Sequence of chain 1.A:
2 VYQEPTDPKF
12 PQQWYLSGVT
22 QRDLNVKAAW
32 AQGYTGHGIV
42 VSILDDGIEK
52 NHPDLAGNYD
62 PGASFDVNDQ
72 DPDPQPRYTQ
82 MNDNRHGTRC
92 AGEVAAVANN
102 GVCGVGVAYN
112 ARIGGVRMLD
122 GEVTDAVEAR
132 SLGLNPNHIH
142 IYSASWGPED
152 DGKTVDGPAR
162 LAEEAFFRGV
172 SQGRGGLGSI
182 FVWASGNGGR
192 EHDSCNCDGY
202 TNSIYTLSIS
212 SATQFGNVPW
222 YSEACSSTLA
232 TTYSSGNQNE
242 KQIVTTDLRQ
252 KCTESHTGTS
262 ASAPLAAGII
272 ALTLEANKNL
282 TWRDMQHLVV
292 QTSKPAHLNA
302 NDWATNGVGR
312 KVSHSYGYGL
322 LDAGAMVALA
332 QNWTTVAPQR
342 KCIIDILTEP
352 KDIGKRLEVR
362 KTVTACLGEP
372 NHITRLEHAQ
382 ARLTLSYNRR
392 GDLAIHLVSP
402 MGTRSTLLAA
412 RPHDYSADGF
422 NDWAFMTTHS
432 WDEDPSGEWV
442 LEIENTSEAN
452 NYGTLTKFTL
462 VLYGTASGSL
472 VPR

Binding-site contacts:
Ligand atom CZ contacts residue ASP157 of chain 1.A at 3.5 Å.
Ligand atom N35 contacts residue ASP151 of chain 1.A at 3.2 Å (salt-bridge).
Ligand atom N34 contacts residue ASP199 of chain 1.A at 2.8 Å (salt-bridge).
Ligand atom CD contacts residue VAL124 of chain 1.A at 3.3 Å (hydrophobic).
Ligand atom NE contacts residue TYR201 of chain 1.A at 3.1 Å (h-bond).
Ligand atom O contacts residue TRP147 of chain 1.A at 3.2 Å.
Ligand atom NH1 contacts residue ASP157 of chain 1.A at 3.3 Å (salt-bridge).
Ligand atom NE contacts residue ASP84 of chain 1.A at 3.4 Å (salt-bridge).
Ligand atom O contacts residue GLY148 of chain 1.A at 3.1 Å (h-bond).
Ligand atom NH1 contacts residue GLU129 of chain 1.A at 2.7 Å (salt-bridge).
Ligand atom C18 contacts residue ASP151 of chain 1.A at 3.5 Å.
Ligand atom N34 contacts residue ALA185 of chain 1.A at 2.9 Å (h-bond).
Ligand atom NE contacts residue ASP47 of chain 1.A at 2.9 Å (salt-bridge).
Ligand atom CD contacts residue GLU129 of chain 1.A at 3.5 Å.
Ligand atom C16 contacts residue SER261 of chain 1.A at 3.2 Å.
Ligand atom C16 contacts residue SER146 of chain 1.A at 3.4 Å.
Ligand atom NH1 contacts residue VAL124 of chain 1.A at 2.8 Å (h-bond).
Ligand atom CA contacts residue GLY148 of chain 1.A at 3.5 Å.
Ligand atom N35 contacts residue ASP199 of chain 1.A at 2.8 Å (salt-bridge).
Ligand atom NH1 contacts residue THR125 of chain 1.A at 3.5 Å.
Ligand atom NH2 contacts residue ASP157 of chain 1.A at 2.8 Å (salt-bridge).
Ligand atom CE contacts residue PTD1 of chain 1.M at 2.5 Å.
Ligand atom N35 contacts residue PRO149 of chain 1.A at 3.0 Å (h-bond).
Ligand atom NH1 contacts residue GLY158 of chain 1.A at 3.2 Å (h-bond).
Ligand atom CA contacts residue PTD1 of chain 1.M at 2.5 Å.
Ligand atom N contacts residue GLY148 of chain 1.A at 2.9 Å (h-bond).
Ligand atom C19 contacts residue ASP151 of chain 1.A at 3.1 Å.
Ligand atom N contacts residue PTD1 of chain 1.M at 1.4 Å.
Ligand atom C22 contacts residue THR260 of chain 1.A at 3.3 Å.
Ligand atom O contacts residue PTD1 of chain 1.M at 3.3 Å (h-bond).
Ligand atom NH2 contacts residue ASN85 of chain 1.A at 2.8 Å (h-bond).
Ligand atom C contacts residue PTD1 of chain 1.M at 2.8 Å.
Ligand atom NZ contacts residue PTD1 of chain 1.M at 1.4 Å.
Ligand atom CZ contacts residue TYR201 of chain 1.A at 3.4 Å (hydrophobic).
Ligand atom C27 contacts residue ASP199 of chain 1.A at 3.2 Å.
Ligand atom CG contacts residue GLU129 of chain 1.A at 3.4 Å.
Ligand atom NE contacts residue GLU129 of chain 1.A at 2.8 Å (salt-bridge).
Ligand atom C21 contacts residue ALA185 of chain 1.A at 3.5 Å (hydrophobic).
Ligand atom N23 contacts residue SER146 of chain 1.A at 2.7 Å (h-bond).
Ligand atom NH1 contacts residue TYR201 of chain 1.A at 2.9 Å (h-bond).

A protein and the small-molecule ligand that binds it are described below.
Small molecule (SMILES): N=C(N)c1ccc(CNC(=O)[C@H](CCCN=C(N)N)NC(=O)[C@H](CCCCN)NC(=O)[C@H](CCCN=C(N)N)NC(=O)[C@@H](N)CCCN=C(N)N)cc1